A protein and the small-molecule ligand that binds it are described below.
Small molecule (SMILES): CC(C)CCC[C@@H](C)[C@H]1CC[C@H]2[C@@H]3CC=C4C[C@@H](O)CC[C@]4(C)[C@H]3CC[C@]12C

Sequence of chain 1.B:
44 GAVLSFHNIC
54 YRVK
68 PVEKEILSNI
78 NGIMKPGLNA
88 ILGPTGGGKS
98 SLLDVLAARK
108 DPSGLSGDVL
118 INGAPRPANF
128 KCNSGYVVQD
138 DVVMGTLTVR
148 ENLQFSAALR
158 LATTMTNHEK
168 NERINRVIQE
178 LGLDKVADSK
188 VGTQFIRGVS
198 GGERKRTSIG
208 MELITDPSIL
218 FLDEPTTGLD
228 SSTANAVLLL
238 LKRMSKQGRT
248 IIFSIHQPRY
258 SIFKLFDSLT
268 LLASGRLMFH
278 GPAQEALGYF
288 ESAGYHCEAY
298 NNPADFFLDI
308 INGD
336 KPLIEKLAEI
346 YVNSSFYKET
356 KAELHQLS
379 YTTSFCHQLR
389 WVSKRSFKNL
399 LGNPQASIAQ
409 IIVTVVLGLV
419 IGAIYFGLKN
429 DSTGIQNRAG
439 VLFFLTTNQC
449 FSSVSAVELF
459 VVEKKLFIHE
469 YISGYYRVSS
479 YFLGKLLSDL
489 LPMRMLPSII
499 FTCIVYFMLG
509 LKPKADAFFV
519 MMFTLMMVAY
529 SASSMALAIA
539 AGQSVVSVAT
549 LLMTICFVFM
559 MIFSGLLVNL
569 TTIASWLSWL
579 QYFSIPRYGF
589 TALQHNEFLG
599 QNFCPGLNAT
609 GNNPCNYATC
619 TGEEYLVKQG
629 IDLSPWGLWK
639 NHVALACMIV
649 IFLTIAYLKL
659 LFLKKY

Binding-site contacts:
Ligand atom C26 contacts residue ILE649 of chain 1.B at 4.1 Å (hydrophobic).
Ligand atom C3 contacts residue LYS638 of chain 1.B at 4.0 Å.
Ligand atom C25 contacts residue PHE650 of chain 1.B at 3.5 Å (hydrophobic).
Ligand atom C26 contacts residue PHE650 of chain 1.B at 4.0 Å (hydrophobic).
Ligand atom C11 contacts residue TYR586 of chain 1.B at 4.2 Å (hydrophobic).
Ligand atom C16 contacts residue CYS645 of chain 1.B at 4.2 Å (hydrophobic).
Ligand atom C27 contacts residue PHE650 of chain 1.B at 3.8 Å (hydrophobic).
Ligand atom C21 contacts residue TYR580 of chain 1.B at 3.8 Å (hydrophobic).
Ligand atom C18 contacts residue TYR586 of chain 1.B at 4.0 Å (hydrophobic).
Ligand atom C19 contacts residue LYS638 of chain 1.B at 4.4 Å.
Ligand atom C19 contacts residue ALA642 of chain 1.B at 3.7 Å (hydrophobic).
Ligand atom C27 contacts residue PHE581 of chain 1.B at 4.3 Å (hydrophobic).
Ligand atom O1 contacts residue LYS638 of chain 1.B at 3.4 Å.
Ligand atom C22 contacts residue ILE649 of chain 1.B at 4.1 Å (hydrophobic).
Ligand atom C25 contacts residue ILE649 of chain 1.B at 4.3 Å (hydrophobic).
Ligand atom C21 contacts residue PHE581 of chain 1.B at 4.4 Å (hydrophobic).
Ligand atom C2 contacts residue LYS638 of chain 1.B at 3.9 Å.
Ligand atom C4 contacts residue LYS638 of chain 1.B at 3.9 Å.
Ligand atom C18 contacts residue TYR580 of chain 1.B at 4.2 Å (hydrophobic).
Ligand atom O1 contacts residue TRP634 of chain 1.B at 4.0 Å.
Ligand atom C26 contacts residue ILE653 of chain 1.B at 4.0 Å (hydrophobic).
Ligand atom C16 contacts residue ILE649 of chain 1.B at 3.9 Å (hydrophobic).
Ligand atom C19 contacts residue TYR586 of chain 1.B at 4.0 Å (hydrophobic).
Ligand atom C15 contacts residue CYS645 of chain 1.B at 3.8 Å (hydrophobic).
Ligand atom C24 contacts residue ILE649 of chain 1.B at 4.0 Å (hydrophobic).
Ligand atom C18 contacts residue ALA642 of chain 1.B at 4.0 Å (hydrophobic).